Binding-site contacts:
Ligand atom CAB contacts residue TYR194 of chain 1.A at 3.3 Å (hydrophobic).
Ligand atom CAB contacts residue NAP1 of chain 1.E at 3.1 Å.
Ligand atom CAH contacts residue LEU228 of chain 1.A at 3.7 Å (hydrophobic).
Ligand atom CAA contacts residue PHE117 of chain 1.A at 3.5 Å (hydrophobic).
Ligand atom CAA contacts residue NAP1 of chain 1.E at 3.8 Å.
Ligand atom OAG contacts residue NAP1 of chain 1.E at 3.4 Å.
Ligand atom CAA contacts residue TYR194 of chain 1.A at 3.2 Å (hydrophobic).
Ligand atom OAG contacts residue PHE117 of chain 1.A at 3.6 Å.
Ligand atom CAH contacts residue NAP1 of chain 1.E at 3.1 Å.
Ligand atom CAN contacts residue GLY225 of chain 1.A at 3.7 Å.
Ligand atom OAQ contacts residue GLY225 of chain 1.A at 3.9 Å.
Ligand atom OAR contacts residue TRP241 of chain 1.A at 3.0 Å.
Ligand atom OAT contacts residue PRO230 of chain 1.A at 3.8 Å.
Ligand atom OAS contacts residue NAP1 of chain 1.E at 3.4 Å (h-bond).
Ligand atom CAI contacts residue NAP1 of chain 1.E at 3.3 Å.
Ligand atom CAJ contacts residue NAP1 of chain 1.E at 3.6 Å.
Ligand atom OAS contacts residue PRO230 of chain 1.A at 3.4 Å.
Ligand atom CAF contacts residue PHE117 of chain 1.A at 3.6 Å (hydrophobic).
Ligand atom CAC contacts residue NAP1 of chain 1.E at 3.5 Å.
Ligand atom CAP contacts residue TRP241 of chain 1.A at 4.0 Å (hydrophobic).
Ligand atom OAS contacts residue LEU229 of chain 1.A at 3.5 Å.
Ligand atom OAT contacts residue NAP1 of chain 1.E at 3.1 Å (h-bond).
Ligand atom CAB contacts residue PHE117 of chain 1.A at 3.5 Å (hydrophobic).
Ligand atom OAU contacts residue PHE117 of chain 1.A at 3.6 Å.
Ligand atom CAL contacts residue LEU229 of chain 1.A at 3.9 Å (hydrophobic).
Ligand atom CAI contacts residue LEU228 of chain 1.A at 3.9 Å (hydrophobic).
Ligand atom CAK contacts residue TRP241 of chain 1.A at 3.8 Å (hydrophobic).
Ligand atom OAU contacts residue NAP1 of chain 1.E at 2.8 Å (h-bond).
Ligand atom OAT contacts residue LEU228 of chain 1.A at 3.1 Å (h-bond).
Ligand atom CAE contacts residue NAP1 of chain 1.E at 3.4 Å.
Ligand atom CAF contacts residue NAP1 of chain 1.E at 3.5 Å.
Ligand atom OAU contacts residue SER115 of chain 1.A at 3.4 Å (h-bond).
Ligand atom OAS contacts residue LEU228 of chain 1.A at 3.2 Å (h-bond).
Ligand atom CAO contacts residue GLY225 of chain 1.A at 3.9 Å.
Ligand atom OAQ contacts residue MET183 of chain 1.A at 3.7 Å.
Ligand atom OAT contacts residue ARG34 of chain 1.A at 2.9 Å (salt-bridge).
Ligand atom CAC contacts residue PHE117 of chain 1.A at 3.6 Å (hydrophobic).
Ligand atom CAD contacts residue NAP1 of chain 1.E at 3.3 Å.
Ligand atom CAD contacts residue PHE117 of chain 1.A at 3.9 Å (hydrophobic).
Ligand atom CAE contacts residue PHE117 of chain 1.A at 3.8 Å (hydrophobic).

Sequence of chain 1.A:
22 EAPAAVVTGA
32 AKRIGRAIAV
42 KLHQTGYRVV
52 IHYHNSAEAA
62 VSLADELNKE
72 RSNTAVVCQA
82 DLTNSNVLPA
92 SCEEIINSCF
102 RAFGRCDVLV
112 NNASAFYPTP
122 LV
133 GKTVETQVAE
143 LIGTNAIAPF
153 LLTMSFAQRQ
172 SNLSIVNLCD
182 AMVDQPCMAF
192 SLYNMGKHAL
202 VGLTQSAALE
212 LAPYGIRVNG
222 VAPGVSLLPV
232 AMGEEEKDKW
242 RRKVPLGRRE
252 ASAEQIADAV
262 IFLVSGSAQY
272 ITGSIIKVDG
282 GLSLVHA

This protein binds this small molecule.
Small molecule (SMILES): O=c1c(O)c(-c2ccc(O)c(O)c2)oc2ccc(O)cc12